Binding-site contacts:
Ligand atom C6 contacts residue SER169 of chain 1.I at 3.1 Å.
Ligand atom C8 contacts residue NAG1 of chain 1.GA at 4.3 Å.
Ligand atom N2 contacts residue ASN167 of chain 1.I at 2.8 Å (h-bond).
Ligand atom C5 contacts residue SER169 of chain 1.I at 3.7 Å.
Ligand atom C3 contacts residue ASN167 of chain 1.I at 3.8 Å.
Ligand atom C8 contacts residue ASN114 of chain 1.I at 3.8 Å.
Ligand atom C8 contacts residue SER111 of chain 1.I at 4.0 Å.
Ligand atom C2 contacts residue ASN167 of chain 1.I at 2.5 Å.
Ligand atom C5 contacts residue ASN167 of chain 1.I at 3.7 Å.
Ligand atom C8 contacts residue TYR219 of chain 1.I at 3.3 Å (hydrophobic).
Ligand atom C7 contacts residue TYR219 of chain 1.I at 3.4 Å (hydrophobic).
Ligand atom C3 contacts residue TYR219 of chain 1.I at 4.2 Å (hydrophobic).
Ligand atom O5 contacts residue ASN167 of chain 1.I at 2.5 Å (h-bond).
Ligand atom O5 contacts residue SER169 of chain 1.I at 3.2 Å (h-bond).
Ligand atom O7 contacts residue TYR219 of chain 1.I at 4.0 Å.
Ligand atom O7 contacts residue GLN165 of chain 1.I at 4.3 Å.
Ligand atom C1 contacts residue ASN167 of chain 1.I at 1.4 Å.
Ligand atom C8 contacts residue GLN165 of chain 1.I at 4.4 Å.
Ligand atom O7 contacts residue NAG1 of chain 1.GA at 4.3 Å.
Ligand atom C2 contacts residue TYR219 of chain 1.I at 4.0 Å (hydrophobic).
Ligand atom O7 contacts residue ASN167 of chain 1.I at 3.0 Å (h-bond).
Ligand atom C8 contacts residue NAG2 of chain 1.GA at 3.7 Å.
Ligand atom C7 contacts residue ASN167 of chain 1.I at 3.3 Å.
Ligand atom O6 contacts residue SER169 of chain 1.I at 3.9 Å.
Ligand atom C7 contacts residue GLN165 of chain 1.I at 4.5 Å.
Ligand atom C4 contacts residue ASN167 of chain 1.I at 4.3 Å.
Ligand atom C1 contacts residue SER169 of chain 1.I at 4.1 Å.
Ligand atom O7 contacts residue NAG2 of chain 1.GA at 4.4 Å.
Ligand atom N2 contacts residue TYR219 of chain 1.I at 2.8 Å (h-bond).

This small molecule binds to this protein.
Small molecule (SMILES): CC(=O)N[C@H]1[C@H](O[C@H]2[C@H](O)[C@@H](NC(C)=O)CO[C@@H]2CO)O[C@H](CO)[C@@H](O[C@@H]2O[C@H](CO)[C@@H](O)[C@H](O)[C@@H]2O)[C@@H]1O

Sequence of chain 1.I:
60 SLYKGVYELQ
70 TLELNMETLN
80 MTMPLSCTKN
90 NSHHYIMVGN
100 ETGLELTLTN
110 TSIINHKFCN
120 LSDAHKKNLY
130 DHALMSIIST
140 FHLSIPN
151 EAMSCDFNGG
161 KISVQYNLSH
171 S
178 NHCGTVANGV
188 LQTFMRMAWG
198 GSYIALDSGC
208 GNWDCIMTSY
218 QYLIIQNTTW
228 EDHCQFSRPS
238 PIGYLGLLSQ